A protein and the small-molecule ligand that binds it are described below.
Small molecule (SMILES): CC(=O)N[C@H]1[C@H](O[C@H]2[C@H](O)[C@@H](NC(C)=O)CO[C@@H]2CO)O[C@H](CO)[C@@H](O)[C@@H]1O

Binding-site contacts:
Ligand atom C6 contacts residue GLU147 of chain 2.B at 3.5 Å.
Ligand atom O7 contacts residue ASN154 of chain 2.B at 4.0 Å.
Ligand atom C1 contacts residue ASN154 of chain 2.B at 1.4 Å.
Ligand atom O5 contacts residue SER151 of chain 2.B at 4.4 Å.
Ligand atom C1 contacts residue GLU150 of chain 2.B at 4.0 Å.
Ligand atom C7 contacts residue THR156 of chain 2.B at 4.4 Å.
Ligand atom C5 contacts residue GLU150 of chain 2.B at 4.4 Å.
Ligand atom C3 contacts residue ASN154 of chain 2.B at 3.5 Å.
Ligand atom C2 contacts residue ASN154 of chain 2.B at 2.5 Å.
Ligand atom O5 contacts residue GLU150 of chain 2.B at 3.3 Å.
Ligand atom N2 contacts residue THR156 of chain 2.B at 4.1 Å.
Ligand atom C6 contacts residue ASN154 of chain 2.B at 4.4 Å.
Ligand atom C6 contacts residue GLU150 of chain 2.B at 4.2 Å.
Ligand atom N2 contacts residue ASN154 of chain 2.B at 2.7 Å (h-bond).
Ligand atom C4 contacts residue ASN154 of chain 2.B at 3.9 Å.
Ligand atom O7 contacts residue THR156 of chain 2.B at 4.1 Å.
Ligand atom O6 contacts residue GLU150 of chain 2.B at 3.5 Å.
Ligand atom C8 contacts residue ASN154 of chain 2.B at 3.2 Å.
Ligand atom O6 contacts residue GLU147 of chain 2.B at 3.9 Å.
Ligand atom O5 contacts residue ASN154 of chain 2.B at 2.4 Å (h-bond).
Ligand atom C5 contacts residue ASN154 of chain 2.B at 3.1 Å.
Ligand atom C7 contacts residue ASN154 of chain 2.B at 3.2 Å.

Sequence of chain 2.B:
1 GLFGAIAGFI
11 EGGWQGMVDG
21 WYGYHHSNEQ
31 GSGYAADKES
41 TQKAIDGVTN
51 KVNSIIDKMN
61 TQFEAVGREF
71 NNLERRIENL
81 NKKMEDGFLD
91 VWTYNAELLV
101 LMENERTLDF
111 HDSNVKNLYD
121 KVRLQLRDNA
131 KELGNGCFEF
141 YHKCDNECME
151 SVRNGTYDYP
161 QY